The small molecule below binds the protein below.
Small molecule (SMILES): CC(=O)N[C@@H]1[C@@H](O)[C@H](O)[C@@H](CO)O[C@H]1O

Sequence of chain 1.A:
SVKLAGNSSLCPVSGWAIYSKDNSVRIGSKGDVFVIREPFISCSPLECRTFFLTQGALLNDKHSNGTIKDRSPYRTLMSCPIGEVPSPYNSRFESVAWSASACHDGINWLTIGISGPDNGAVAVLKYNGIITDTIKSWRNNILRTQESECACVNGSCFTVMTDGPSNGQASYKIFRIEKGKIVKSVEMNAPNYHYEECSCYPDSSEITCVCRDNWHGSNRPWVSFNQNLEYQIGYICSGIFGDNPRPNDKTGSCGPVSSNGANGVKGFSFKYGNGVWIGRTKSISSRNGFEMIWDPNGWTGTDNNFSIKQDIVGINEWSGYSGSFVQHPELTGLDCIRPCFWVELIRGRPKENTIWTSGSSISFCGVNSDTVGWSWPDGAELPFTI

Binding-site contacts:
Ligand atom C5 contacts residue ASN65 of chain 1.A at 3.8 Å.
Ligand atom O5 contacts residue ASN65 of chain 1.A at 2.4 Å (h-bond).
Ligand atom N2 contacts residue ASN65 of chain 1.A at 3.1 Å (h-bond).
Ligand atom C3 contacts residue ASN65 of chain 1.A at 3.9 Å.
Ligand atom C6 contacts residue THR67 of chain 1.A at 3.8 Å.
Ligand atom C8 contacts residue ILE355 of chain 1.A at 4.1 Å (hydrophobic).
Ligand atom O7 contacts residue ASN65 of chain 1.A at 3.3 Å (h-bond).
Ligand atom C7 contacts residue ASN65 of chain 1.A at 3.4 Å.
Ligand atom C2 contacts residue ASN65 of chain 1.A at 2.6 Å.
Ligand atom C5 contacts residue THR67 of chain 1.A at 3.6 Å.
Ligand atom C1 contacts residue ASN65 of chain 1.A at 1.5 Å.
Ligand atom C1 contacts residue THR67 of chain 1.A at 3.6 Å.
Ligand atom C4 contacts residue ASN65 of chain 1.A at 4.3 Å.
Ligand atom O5 contacts residue THR67 of chain 1.A at 3.1 Å.